A small-molecule ligand and the protein it binds are described below.
Small molecule (SMILES): CC(C)CN(C[C@@H](O)[C@H](Cc1ccccc1)NC(=O)O[C@H]1CO[C@H]2OCC[C@H]21)S(=O)(=O)c1ccc(N)cc1

Sequence of chain 1.B:
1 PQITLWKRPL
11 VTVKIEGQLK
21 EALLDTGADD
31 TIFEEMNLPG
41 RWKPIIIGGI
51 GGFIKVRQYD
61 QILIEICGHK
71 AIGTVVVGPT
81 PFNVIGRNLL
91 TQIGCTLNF

Binding-site contacts:
Ligand atom C35 contacts residue PHE82 of chain 1.A at 3.5 Å (hydrophobic).
Ligand atom O18 contacts residue ASP25 of chain 1.A at 2.2 Å (salt-bridge).
Ligand atom C30 contacts residue GLY48 of chain 1.B at 3.4 Å.
Ligand atom C31 contacts residue GLY48 of chain 1.B at 3.2 Å.
Ligand atom O9 contacts residue GLY48 of chain 1.A at 3.9 Å.
Ligand atom N11 contacts residue GLY27 of chain 1.A at 3.6 Å.
Ligand atom C29 contacts residue ASP29 of chain 1.B at 3.8 Å.
Ligand atom O26 contacts residue ASP30 of chain 1.B at 3.4 Å (salt-bridge).
Ligand atom C16 contacts residue ASP25 of chain 1.A at 2.9 Å.
Ligand atom O10 contacts residue ILE50 of chain 1.B at 3.6 Å.
Ligand atom C4 contacts residue GLY48 of chain 1.A at 3.6 Å.
Ligand atom C14 contacts residue ILE50 of chain 1.A at 3.6 Å (hydrophobic).
Ligand atom C29 contacts residue ARG8 of chain 1.A at 3.9 Å.
Ligand atom C7 contacts residue ASP30 of chain 1.A at 3.5 Å.
Ligand atom C14 contacts residue GLY49 of chain 1.A at 3.3 Å.
Ligand atom C17 contacts residue ASP25 of chain 1.A at 3.0 Å.
Ligand atom C34 contacts residue PRO81 of chain 1.A at 3.4 Å (hydrophobic).
Ligand atom C34 contacts residue GLY49 of chain 1.B at 3.7 Å.
Ligand atom N1 contacts residue ASP30 of chain 1.A at 2.9 Å (salt-bridge).
Ligand atom C36 contacts residue PHE82 of chain 1.A at 3.3 Å (hydrophobic).
Ligand atom N20 contacts residue GLY27 of chain 1.B at 3.1 Å (h-bond).
Ligand atom C35 contacts residue PRO81 of chain 1.A at 3.2 Å (hydrophobic).
Ligand atom C19 contacts residue ASP25 of chain 1.A at 3.5 Å.
Ligand atom C6 contacts residue ALA28 of chain 1.A at 3.4 Å (hydrophobic).
Ligand atom O22 contacts residue ILE50 of chain 1.A at 3.8 Å.
Ligand atom C7 contacts residue ALA28 of chain 1.A at 3.4 Å (hydrophobic).
Ligand atom O9 contacts residue GLY49 of chain 1.A at 2.9 Å.
Ligand atom O28 contacts residue ASP29 of chain 1.B at 3.3 Å (salt-bridge).
Ligand atom C32 contacts residue ASP25 of chain 1.A at 3.0 Å.
Ligand atom O26 contacts residue ASP29 of chain 1.B at 3.5 Å (salt-bridge).
Ligand atom O23 contacts residue ALA28 of chain 1.B at 3.6 Å.
Ligand atom C2 contacts residue ASP30 of chain 1.A at 3.9 Å.
Ligand atom C37 contacts residue GLY27 of chain 1.B at 3.6 Å.
Ligand atom C16 contacts residue ASP25 of chain 1.B at 3.9 Å.
Ligand atom O18 contacts residue GLY27 of chain 1.B at 3.2 Å.
Ligand atom C15 contacts residue GLY27 of chain 1.A at 3.6 Å.
Ligand atom C17 contacts residue ASP25 of chain 1.B at 3.1 Å.
Ligand atom C32 contacts residue GLY27 of chain 1.B at 3.9 Å.
Ligand atom C16 contacts residue GLY27 of chain 1.A at 3.5 Å.
Ligand atom O18 contacts residue ASP25 of chain 1.B at 2.8 Å (salt-bridge).

Sequence of chain 1.A:
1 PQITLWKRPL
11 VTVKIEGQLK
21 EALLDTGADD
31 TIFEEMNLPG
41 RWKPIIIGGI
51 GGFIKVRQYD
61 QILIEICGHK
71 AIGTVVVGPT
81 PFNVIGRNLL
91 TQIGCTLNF